Sequence of chain 29.C:
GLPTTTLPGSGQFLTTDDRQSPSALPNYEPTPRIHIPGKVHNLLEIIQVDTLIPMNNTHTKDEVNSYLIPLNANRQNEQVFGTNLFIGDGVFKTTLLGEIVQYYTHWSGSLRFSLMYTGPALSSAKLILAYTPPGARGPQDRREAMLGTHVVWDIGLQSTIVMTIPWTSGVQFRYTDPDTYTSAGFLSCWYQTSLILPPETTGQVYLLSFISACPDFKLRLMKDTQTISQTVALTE

Sequence of chain 28.A:
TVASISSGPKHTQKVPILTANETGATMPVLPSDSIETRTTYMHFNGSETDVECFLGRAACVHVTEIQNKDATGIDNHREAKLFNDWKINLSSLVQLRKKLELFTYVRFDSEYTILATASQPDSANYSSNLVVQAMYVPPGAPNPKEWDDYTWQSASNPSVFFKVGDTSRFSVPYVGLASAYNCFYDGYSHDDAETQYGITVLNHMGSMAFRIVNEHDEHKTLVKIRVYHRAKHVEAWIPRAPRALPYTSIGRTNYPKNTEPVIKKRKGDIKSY

Sequence of chain 28.C:
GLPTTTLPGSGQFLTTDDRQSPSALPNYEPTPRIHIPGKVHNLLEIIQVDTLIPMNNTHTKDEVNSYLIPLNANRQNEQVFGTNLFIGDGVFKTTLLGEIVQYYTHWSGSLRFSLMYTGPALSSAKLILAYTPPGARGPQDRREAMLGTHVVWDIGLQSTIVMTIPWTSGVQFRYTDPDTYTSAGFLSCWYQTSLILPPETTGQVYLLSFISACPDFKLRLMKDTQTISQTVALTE

Binding-site contacts:
Ligand atom C3B contacts residue TYR152 of chain 28.A at 3.7 Å (hydrophobic).
Ligand atom C4C contacts residue VAL188 of chain 28.A at 3.9 Å (hydrophobic).
Ligand atom O1A contacts residue PHE186 of chain 28.A at 2.8 Å.
Ligand atom C4B contacts residue TYR152 of chain 28.A at 3.8 Å (hydrophobic).
Ligand atom C4C contacts residue VAL191 of chain 28.A at 3.5 Å (hydrophobic).
Ligand atom C1C contacts residue TYR128 of chain 28.A at 3.7 Å (hydrophobic).
Ligand atom N3A contacts residue PRO174 of chain 28.A at 3.7 Å.
Ligand atom C5C contacts residue VAL191 of chain 28.A at 3.9 Å (hydrophobic).
Ligand atom O1 contacts residue MET221 of chain 28.A at 3.2 Å (h-bond).
Ligand atom C5C contacts residue TYR152 of chain 28.A at 3.9 Å (hydrophobic).
Ligand atom C5B contacts residue PHE186 of chain 28.A at 3.5 Å (hydrophobic).
Ligand atom C2B contacts residue VAL188 of chain 28.A at 3.7 Å (hydrophobic).
Ligand atom C2A contacts residue PHE186 of chain 28.A at 3.2 Å (hydrophobic).
Ligand atom C31 contacts residue TYR197 of chain 28.A at 3.9 Å (hydrophobic).
Ligand atom C5A contacts residue ALA150 of chain 28.A at 3.9 Å (hydrophobic).
Ligand atom C5B contacts residue MET224 of chain 28.A at 3.5 Å (hydrophobic).
Ligand atom C3C contacts residue TYR128 of chain 28.A at 3.4 Å (hydrophobic).
Ligand atom C5 contacts residue LEU106 of chain 28.A at 3.7 Å (hydrophobic).
Ligand atom N2 contacts residue ASN219 of chain 28.A at 3.6 Å.
Ligand atom C5C contacts residue VAL188 of chain 28.A at 3.9 Å (hydrophobic).
Ligand atom O1B contacts residue ILE104 of chain 28.A at 3.8 Å.
Ligand atom C1C contacts residue LEU106 of chain 28.A at 3.5 Å (hydrophobic).
Ligand atom N3A contacts residue ALA24 of chain 28.C at 3.6 Å.
Ligand atom C5A contacts residue PHE186 of chain 28.A at 3.4 Å (hydrophobic).
Ligand atom C1B contacts residue VAL188 of chain 28.A at 3.9 Å (hydrophobic).
Ligand atom C2C contacts residue TYR128 of chain 28.A at 3.8 Å (hydrophobic).
Ligand atom C4B contacts residue PHE186 of chain 28.A at 3.4 Å (hydrophobic).
Ligand atom C2B contacts residue TYR152 of chain 28.A at 3.8 Å (hydrophobic).
Ligand atom CL1 contacts residue TYR128 of chain 28.A at 3.3 Å.
Ligand atom N3A contacts residue PHE186 of chain 28.A at 3.9 Å.
Ligand atom O1A contacts residue MET224 of chain 28.A at 2.8 Å.
Ligand atom C5A contacts residue MET224 of chain 28.A at 3.5 Å (hydrophobic).
Ligand atom CL1 contacts residue ILE104 of chain 28.A at 3.5 Å.
Ligand atom C4B contacts residue MET224 of chain 28.A at 3.8 Å (hydrophobic).
Ligand atom C5A contacts residue VAL176 of chain 28.A at 3.2 Å (hydrophobic).
Ligand atom C4 contacts residue LEU106 of chain 28.A at 3.6 Å (hydrophobic).
Ligand atom C6B contacts residue TYR128 of chain 28.A at 3.8 Å (hydrophobic).
Ligand atom C2C contacts residue TYR197 of chain 28.A at 3.8 Å (hydrophobic).
Ligand atom C4A contacts residue PRO174 of chain 28.A at 3.3 Å (hydrophobic).
Ligand atom C2A contacts residue MET224 of chain 28.A at 3.4 Å (hydrophobic).

A protein and the small-molecule ligand that binds it are described below.
Small molecule (SMILES): Cc1cc(CCCCCOc2ccc(C3=NCCO3)cc2Cl)on1